Sequence of chain 1.F:
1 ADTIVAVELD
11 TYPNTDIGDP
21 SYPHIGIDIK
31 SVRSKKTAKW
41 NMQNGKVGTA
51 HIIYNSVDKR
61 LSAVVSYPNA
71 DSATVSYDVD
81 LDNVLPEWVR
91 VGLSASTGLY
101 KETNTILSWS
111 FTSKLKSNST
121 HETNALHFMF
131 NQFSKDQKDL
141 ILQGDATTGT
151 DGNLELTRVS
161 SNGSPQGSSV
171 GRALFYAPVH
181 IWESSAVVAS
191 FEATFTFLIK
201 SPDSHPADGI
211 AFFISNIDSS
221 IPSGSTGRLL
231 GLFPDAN

Binding-site contacts:
Ligand atom O4 contacts residue THR15 of chain 1.F at 2.8 Å (h-bond).
Ligand atom O7 contacts residue LEU99 of chain 1.F at 3.7 Å.
Ligand atom O3 contacts residue PRO13 of chain 1.F at 3.0 Å (h-bond).
Ligand atom C8 contacts residue SER168 of chain 1.F at 3.0 Å.
Ligand atom O3 contacts residue THR15 of chain 1.F at 2.8 Å (h-bond).
Ligand atom O6 contacts residue ALA207 of chain 1.F at 3.5 Å.
Ligand atom O4 contacts residue ASN14 of chain 1.F at 3.0 Å (h-bond).
Ligand atom O4 contacts residue HIS205 of chain 1.F at 2.9 Å.
Ligand atom O6 contacts residue GLY98 of chain 1.F at 3.2 Å.
Ligand atom C1 contacts residue TYR12 of chain 1.F at 3.5 Å (hydrophobic).
Ligand atom O2 contacts residue ASP16 of chain 1.F at 3.3 Å (salt-bridge).
Ligand atom O3 contacts residue THR226 of chain 1.F at 3.4 Å (h-bond).
Ligand atom C1 contacts residue TYR12 of chain 1.F at 3.7 Å (hydrophobic).
Ligand atom O4 contacts residue ASP208 of chain 1.F at 2.8 Å (salt-bridge).
Ligand atom O7 contacts residue GLY98 of chain 1.F at 3.0 Å.
Ligand atom C4 contacts residue ASP208 of chain 1.F at 3.3 Å.
Ligand atom C6 contacts residue LEU99 of chain 1.F at 3.5 Å (hydrophobic).
Ligand atom O6 contacts residue ARG228 of chain 1.F at 3.1 Å.
Ligand atom C3 contacts residue PRO13 of chain 1.F at 3.7 Å (hydrophobic).
Ligand atom C7 contacts residue SER168 of chain 1.F at 2.9 Å.
Ligand atom C6 contacts residue ASP208 of chain 1.F at 3.1 Å.
Ligand atom C6 contacts residue ALA207 of chain 1.F at 3.7 Å (hydrophobic).
Ligand atom C3 contacts residue THR15 of chain 1.F at 3.7 Å.
Ligand atom O5 contacts residue TYR12 of chain 1.F at 3.6 Å (h-bond).
Ligand atom O4 contacts residue GLY224 of chain 1.F at 3.3 Å (h-bond).
Ligand atom O6 contacts residue THR226 of chain 1.F at 3.3 Å (h-bond).
Ligand atom O4 contacts residue ARG228 of chain 1.F at 3.4 Å (salt-bridge).
Ligand atom O4 contacts residue TYR12 of chain 1.F at 2.9 Å (h-bond).
Ligand atom O6 contacts residue ASP208 of chain 1.F at 2.9 Å (salt-bridge).
Ligand atom O7 contacts residue SER168 of chain 1.F at 2.5 Å (h-bond).
Ligand atom C6 contacts residue HIS205 of chain 1.F at 3.3 Å.
Ligand atom O5 contacts residue LEU99 of chain 1.F at 3.0 Å (h-bond).
Ligand atom C4 contacts residue THR15 of chain 1.F at 3.4 Å.
Ligand atom O6 contacts residue LEU99 of chain 1.F at 2.9 Å (h-bond).
Ligand atom C2 contacts residue TYR12 of chain 1.F at 3.4 Å (hydrophobic).
Ligand atom O4 contacts residue ASP16 of chain 1.F at 3.1 Å (salt-bridge).
Ligand atom C7 contacts residue GLY98 of chain 1.F at 3.6 Å.
Ligand atom O3 contacts residue ARG228 of chain 1.F at 3.0 Å.
Ligand atom O6 contacts residue TYR100 of chain 1.F at 3.0 Å (h-bond).
Ligand atom O3 contacts residue TYR12 of chain 1.F at 3.5 Å (h-bond).

This protein binds this small molecule.
Small molecule (SMILES): CC(=O)N[C@H]1[C@H](O[C@@H]2[C@@H](OC[C@H]3O[C@H](O)[C@@H](O)[C@@H](O[C@H]4O[C@H](CO)[C@@H](O)[C@H](O)[C@@H]4O[C@@H]4O[C@H](CO)[C@@H](O)[C@H](O)[C@H]4NC(C)=O)[C@@H]3O)O[C@H](CO)[C@@H](O)[C@@H]2O)O[C@H](CO)[C@@H](O)[C@@H]1O